This protein binds this small molecule.
Small molecule (SMILES): CC(=O)N[C@@H]1[C@@H](O)[C@H](O)[C@@H](CO)O[C@H]1O

Sequence of chain 1.A:
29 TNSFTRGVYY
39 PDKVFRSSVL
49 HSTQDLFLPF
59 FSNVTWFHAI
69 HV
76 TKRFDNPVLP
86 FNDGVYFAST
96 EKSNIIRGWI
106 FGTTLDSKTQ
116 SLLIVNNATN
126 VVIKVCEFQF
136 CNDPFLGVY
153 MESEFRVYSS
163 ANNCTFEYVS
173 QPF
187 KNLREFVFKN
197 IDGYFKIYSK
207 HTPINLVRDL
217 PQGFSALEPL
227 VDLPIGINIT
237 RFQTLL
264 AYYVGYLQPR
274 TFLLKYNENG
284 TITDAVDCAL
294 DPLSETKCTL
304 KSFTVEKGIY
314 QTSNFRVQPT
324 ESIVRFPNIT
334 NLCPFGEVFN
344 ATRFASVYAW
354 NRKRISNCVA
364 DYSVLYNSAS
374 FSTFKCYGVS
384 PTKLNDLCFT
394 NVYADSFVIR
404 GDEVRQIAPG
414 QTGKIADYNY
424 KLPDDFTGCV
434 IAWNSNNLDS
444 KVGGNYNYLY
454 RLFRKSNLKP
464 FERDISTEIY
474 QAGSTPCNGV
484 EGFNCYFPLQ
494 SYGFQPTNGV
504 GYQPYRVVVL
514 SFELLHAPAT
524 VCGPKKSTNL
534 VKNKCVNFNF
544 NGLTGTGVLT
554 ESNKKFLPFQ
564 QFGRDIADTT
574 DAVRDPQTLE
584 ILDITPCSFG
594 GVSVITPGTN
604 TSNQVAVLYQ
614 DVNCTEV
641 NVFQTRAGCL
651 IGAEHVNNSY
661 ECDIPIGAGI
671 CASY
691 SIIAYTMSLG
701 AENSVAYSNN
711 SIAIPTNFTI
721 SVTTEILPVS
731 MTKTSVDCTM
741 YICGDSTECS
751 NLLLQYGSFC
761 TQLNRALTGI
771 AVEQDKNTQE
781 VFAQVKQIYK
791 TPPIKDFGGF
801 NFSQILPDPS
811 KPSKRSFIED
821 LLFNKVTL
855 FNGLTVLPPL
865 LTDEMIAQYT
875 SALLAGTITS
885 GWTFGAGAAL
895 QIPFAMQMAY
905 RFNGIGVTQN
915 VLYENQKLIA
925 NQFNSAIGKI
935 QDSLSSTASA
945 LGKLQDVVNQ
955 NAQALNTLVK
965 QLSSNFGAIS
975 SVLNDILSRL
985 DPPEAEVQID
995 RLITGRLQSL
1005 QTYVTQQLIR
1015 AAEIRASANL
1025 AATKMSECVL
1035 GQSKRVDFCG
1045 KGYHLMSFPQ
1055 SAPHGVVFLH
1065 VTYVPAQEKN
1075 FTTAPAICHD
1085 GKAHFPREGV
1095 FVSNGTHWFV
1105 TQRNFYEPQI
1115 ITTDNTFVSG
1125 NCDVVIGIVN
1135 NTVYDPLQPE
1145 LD

Binding-site contacts:
Ligand atom C3 contacts residue ASN657 of chain 1.A at 3.8 Å.
Ligand atom N2 contacts residue ASN657 of chain 1.A at 2.9 Å (h-bond).
Ligand atom O5 contacts residue ASN657 of chain 1.A at 2.4 Å (h-bond).
Ligand atom C4 contacts residue ASN657 of chain 1.A at 4.2 Å.
Ligand atom C1 contacts residue ASN657 of chain 1.A at 1.4 Å.
Ligand atom C5 contacts residue ASN657 of chain 1.A at 3.7 Å.
Ligand atom C8 contacts residue ASN657 of chain 1.A at 4.3 Å.
Ligand atom O7 contacts residue ASN657 of chain 1.A at 3.1 Å (h-bond).
Ligand atom C2 contacts residue ASN657 of chain 1.A at 2.4 Å.
Ligand atom C7 contacts residue ASN657 of chain 1.A at 3.2 Å.